Sequence of chain 33.C:
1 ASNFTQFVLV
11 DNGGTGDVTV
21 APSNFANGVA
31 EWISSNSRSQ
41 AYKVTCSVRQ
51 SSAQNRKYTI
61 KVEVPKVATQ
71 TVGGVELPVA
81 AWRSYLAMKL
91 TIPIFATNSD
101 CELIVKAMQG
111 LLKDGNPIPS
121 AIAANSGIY

Binding-site contacts:
Ligand atom N9 contacts residue LYS61 of chain 7.C at 3.8 Å.
Ligand atom OP2 contacts residue TYR85 of chain 7.C at 2.6 Å (h-bond).
Ligand atom OP2 contacts residue LYS57 of chain 33.C at 3.5 Å (salt-bridge).
Ligand atom C6 contacts residue THR59 of chain 7.C at 3.5 Å.
Ligand atom OP1 contacts residue SER52 of chain 33.C at 3.1 Å.
Ligand atom C8 contacts residue LYS61 of chain 7.C at 3.6 Å.
Ligand atom N6 contacts residue THR59 of chain 7.C at 2.7 Å (h-bond).
Ligand atom N6 contacts residue CYS46 of chain 7.C at 3.6 Å (h-bond).
Ligand atom N7 contacts residue THR45 of chain 7.C at 2.7 Å (h-bond).
Ligand atom P contacts residue ARG49 of chain 33.C at 3.7 Å.
Ligand atom N7 contacts residue LYS61 of chain 7.C at 3.4 Å.
Ligand atom C5' contacts residue ARG49 of chain 33.C at 2.6 Å.
Ligand atom C2 contacts residue SER47 of chain 7.C at 3.2 Å.
Ligand atom OP1 contacts residue SER51 of chain 33.C at 2.7 Å (h-bond).
Ligand atom OP1 contacts residue LYS89 of chain 33.C at 3.5 Å (salt-bridge).
Ligand atom P contacts residue SER51 of chain 33.C at 3.2 Å.
Ligand atom OP2 contacts residue THR91 of chain 33.C at 3.7 Å.
Ligand atom C6 contacts residue THR45 of chain 7.C at 3.4 Å.
Ligand atom OP2 contacts residue LYS43 of chain 7.C at 2.7 Å (salt-bridge).
Ligand atom N7 contacts residue TYR85 of chain 7.C at 3.8 Å.
Ligand atom OP1 contacts residue ASN55 of chain 33.C at 3.0 Å (h-bond).
Ligand atom OP1 contacts residue ASN55 of chain 33.C at 3.2 Å.
Ligand atom OP2 contacts residue LYS57 of chain 33.C at 3.0 Å (salt-bridge).
Ligand atom O3' contacts residue ARG49 of chain 33.C at 3.6 Å (salt-bridge).
Ligand atom N6 contacts residue THR45 of chain 7.C at 2.8 Å (h-bond).
Ligand atom O5' contacts residue ARG49 of chain 33.C at 3.6 Å (salt-bridge).
Ligand atom O3' contacts residue SER51 of chain 33.C at 3.3 Å (h-bond).
Ligand atom O4' contacts residue LYS61 of chain 7.C at 3.7 Å.
Ligand atom OP2 contacts residue SER51 of chain 33.C at 3.3 Å (h-bond).
Ligand atom OP1 contacts residue ARG49 of chain 33.C at 2.6 Å (salt-bridge).
Ligand atom O5' contacts residue LYS89 of chain 33.C at 3.2 Å (salt-bridge).
Ligand atom O5' contacts residue LYS57 of chain 33.C at 2.8 Å (salt-bridge).
Ligand atom P contacts residue LYS57 of chain 33.C at 3.1 Å.
Ligand atom OP2 contacts residue LYS89 of chain 33.C at 3.5 Å (salt-bridge).
Ligand atom OP1 contacts residue LYS57 of chain 33.C at 2.9 Å.
Ligand atom C4' contacts residue ARG49 of chain 33.C at 3.6 Å.
Ligand atom N1 contacts residue THR59 of chain 7.C at 3.4 Å.
Ligand atom C5' contacts residue LYS57 of chain 33.C at 3.8 Å.
Ligand atom N1 contacts residue SER47 of chain 7.C at 2.7 Å (h-bond).
Ligand atom C5 contacts residue THR45 of chain 7.C at 3.4 Å.

Sequence of chain 7.C:
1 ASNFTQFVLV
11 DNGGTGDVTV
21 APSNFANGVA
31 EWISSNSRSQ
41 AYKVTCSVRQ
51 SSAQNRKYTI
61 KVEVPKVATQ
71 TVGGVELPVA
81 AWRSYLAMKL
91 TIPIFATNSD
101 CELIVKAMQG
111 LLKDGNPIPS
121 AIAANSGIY

A protein and the small-molecule ligand that binds it are described below.
Small molecule (SMILES): Nc1ccn([C@@H]2O[C@H](CO[P](=O)(O)O[C@H]3[C@@H](O)[C@H](n4cnc5c(N)ncnc54)O[C@@H]3CO[P](=O)(O)O[C@H]3[C@@H](O)[C@H](n4cnc5c(=O)nc(N)[nH]c54)O[C@@H]3CO[P](=O)(O)O[C@H]3[C@@H](O)[C@H](n4cnc5c(N)ncnc54)O[C@@H]3CO[P](=O)(O)O[C@H]3[C@@H](O)[C@H](n4cnc5c(N)ncnc54)O[C@@H]3CO[P](=O)(O)O[C@H]3[C@@H](O)[C@H](n4ccc(=O)[nH]c4=O)O[C@@H]3CO[P](=O)(O)O[C@H]3[C@@H](O)[C@H](n4ccc(N)nc4=O)O[C@@H]3CO[P](=O)(O)O[C@H]3[C@@H](O)[C@H](n4ccc(=O)[nH]c4=O)O[C@@H]3CO[P](=O)(O)O[C@H]3[C@@H](O)[C@H](n4cnc5c(=O)nc(N)[nH]c54)O[C@@H]3CO)[C@@H](O)[C@H]2O)c(=O)n1